Binding-site contacts:
Ligand atom N7 contacts residue SER417 of chain 1.O at 4.4 Å.
Ligand atom C8 contacts residue HIS415 of chain 1.O at 3.6 Å.
Ligand atom O1P contacts residue PRO200 of chain 1.O at 4.1 Å.
Ligand atom C6 contacts residue PRO200 of chain 1.O at 4.0 Å (hydrophobic).
Ligand atom C1' contacts residue PRO416 of chain 1.O at 4.5 Å (hydrophobic).
Ligand atom N6 contacts residue SER417 of chain 1.O at 3.8 Å.
Ligand atom C5 contacts residue PRO200 of chain 1.O at 3.8 Å (hydrophobic).
Ligand atom C2 contacts residue GLY424 of chain 1.O at 4.1 Å.
Ligand atom N6 contacts residue VAL199 of chain 1.O at 4.5 Å.
Ligand atom N1 contacts residue PRO200 of chain 1.O at 4.1 Å.
Ligand atom C2 contacts residue PRO416 of chain 1.O at 3.9 Å (hydrophobic).
Ligand atom O3P contacts residue LYS198 of chain 1.O at 4.5 Å.
Ligand atom N7 contacts residue PRO416 of chain 1.O at 4.4 Å.
Ligand atom O3P contacts residue PRO200 of chain 1.O at 3.9 Å.
Ligand atom C8 contacts residue PRO200 of chain 1.O at 4.4 Å (hydrophobic).
Ligand atom P contacts residue PRO200 of chain 1.O at 4.5 Å.
Ligand atom C4 contacts residue PRO200 of chain 1.O at 4.1 Å (hydrophobic).
Ligand atom N6 contacts residue GLY424 of chain 1.O at 3.8 Å.
Ligand atom N6 contacts residue PRO200 of chain 1.O at 4.4 Å.
Ligand atom N1 contacts residue PRO416 of chain 1.O at 3.2 Å (h-bond).
Ligand atom C4 contacts residue PRO416 of chain 1.O at 4.0 Å (hydrophobic).
Ligand atom C2' contacts residue HIS415 of chain 1.O at 3.9 Å.
Ligand atom N6 contacts residue PRO416 of chain 1.O at 3.1 Å (h-bond).
Ligand atom C6 contacts residue VAL199 of chain 1.O at 4.3 Å (hydrophobic).
Ligand atom C5 contacts residue PRO416 of chain 1.O at 3.6 Å (hydrophobic).
Ligand atom N1 contacts residue GLY424 of chain 1.O at 3.5 Å (h-bond).
Ligand atom N9 contacts residue PRO200 of chain 1.O at 4.4 Å.
Ligand atom C6 contacts residue GLY424 of chain 1.O at 4.5 Å.
Ligand atom C2 contacts residue PRO200 of chain 1.O at 4.1 Å (hydrophobic).
Ligand atom N7 contacts residue HIS415 of chain 1.O at 3.8 Å.
Ligand atom N9 contacts residue PRO416 of chain 1.O at 4.2 Å.
Ligand atom C2 contacts residue VAL199 of chain 1.O at 4.2 Å (hydrophobic).
Ligand atom N1 contacts residue VAL199 of chain 1.O at 3.7 Å.
Ligand atom N3 contacts residue PRO200 of chain 1.O at 4.2 Å.
Ligand atom C6 contacts residue PRO416 of chain 1.O at 3.0 Å (hydrophobic).
Ligand atom N7 contacts residue ASN394 of chain 1.O at 4.3 Å.
Ligand atom C6 contacts residue SER417 of chain 1.O at 4.5 Å.
Ligand atom N3 contacts residue PRO416 of chain 1.O at 4.1 Å.
Ligand atom N7 contacts residue PRO200 of chain 1.O at 4.0 Å.

Sequence of chain 1.O:
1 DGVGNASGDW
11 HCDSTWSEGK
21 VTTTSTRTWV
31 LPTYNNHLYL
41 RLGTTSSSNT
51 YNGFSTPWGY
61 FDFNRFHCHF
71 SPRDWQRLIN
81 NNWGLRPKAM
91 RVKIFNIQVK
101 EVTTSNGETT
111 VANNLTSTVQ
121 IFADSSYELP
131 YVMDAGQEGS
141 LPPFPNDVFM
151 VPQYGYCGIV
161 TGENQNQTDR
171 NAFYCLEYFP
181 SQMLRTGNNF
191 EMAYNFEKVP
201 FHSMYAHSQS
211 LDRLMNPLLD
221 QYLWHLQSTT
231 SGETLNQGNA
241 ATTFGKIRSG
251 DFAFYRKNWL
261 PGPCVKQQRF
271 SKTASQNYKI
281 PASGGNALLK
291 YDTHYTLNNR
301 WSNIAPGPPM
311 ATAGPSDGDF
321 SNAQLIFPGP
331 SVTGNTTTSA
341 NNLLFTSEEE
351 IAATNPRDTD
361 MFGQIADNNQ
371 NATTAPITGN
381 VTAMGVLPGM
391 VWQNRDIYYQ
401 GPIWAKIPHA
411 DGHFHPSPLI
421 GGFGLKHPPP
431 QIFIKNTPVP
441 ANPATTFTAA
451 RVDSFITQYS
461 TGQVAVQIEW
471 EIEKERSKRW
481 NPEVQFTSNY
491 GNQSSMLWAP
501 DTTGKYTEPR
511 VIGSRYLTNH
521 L

This protein binds this small molecule.
Small molecule (SMILES): Nc1ncnc2c1ncn2[C@H]1C[C@H](O)[C@@H](COP(=O)(O)O)O1